Binding-site contacts:
Ligand atom C7 contacts residue ASN257 of chain 3.D at 3.2 Å.
Ligand atom N2 contacts residue ASN257 of chain 3.D at 2.9 Å (h-bond).
Ligand atom C4 contacts residue ASN257 of chain 3.D at 4.2 Å.
Ligand atom C5 contacts residue THR259 of chain 3.D at 4.4 Å.
Ligand atom C5 contacts residue ASN257 of chain 3.D at 3.7 Å.
Ligand atom C1 contacts residue THR259 of chain 3.D at 3.4 Å.
Ligand atom O7 contacts residue ASN257 of chain 3.D at 3.1 Å (h-bond).
Ligand atom C1 contacts residue ASP260 of chain 3.D at 4.2 Å.
Ligand atom C1 contacts residue ASN257 of chain 3.D at 1.4 Å.
Ligand atom C8 contacts residue ASN257 of chain 3.D at 4.3 Å.
Ligand atom C2 contacts residue THR259 of chain 3.D at 4.5 Å.
Ligand atom C3 contacts residue ASN257 of chain 3.D at 3.8 Å.
Ligand atom O6 contacts residue THR259 of chain 3.D at 3.6 Å.
Ligand atom O5 contacts residue ASN257 of chain 3.D at 2.4 Å (h-bond).
Ligand atom O6 contacts residue ASP260 of chain 3.D at 3.8 Å.
Ligand atom O5 contacts residue THR259 of chain 3.D at 4.0 Å.
Ligand atom O5 contacts residue ASP260 of chain 3.D at 3.8 Å.
Ligand atom C2 contacts residue ASN257 of chain 3.D at 2.5 Å.

Sequence of chain 3.D:
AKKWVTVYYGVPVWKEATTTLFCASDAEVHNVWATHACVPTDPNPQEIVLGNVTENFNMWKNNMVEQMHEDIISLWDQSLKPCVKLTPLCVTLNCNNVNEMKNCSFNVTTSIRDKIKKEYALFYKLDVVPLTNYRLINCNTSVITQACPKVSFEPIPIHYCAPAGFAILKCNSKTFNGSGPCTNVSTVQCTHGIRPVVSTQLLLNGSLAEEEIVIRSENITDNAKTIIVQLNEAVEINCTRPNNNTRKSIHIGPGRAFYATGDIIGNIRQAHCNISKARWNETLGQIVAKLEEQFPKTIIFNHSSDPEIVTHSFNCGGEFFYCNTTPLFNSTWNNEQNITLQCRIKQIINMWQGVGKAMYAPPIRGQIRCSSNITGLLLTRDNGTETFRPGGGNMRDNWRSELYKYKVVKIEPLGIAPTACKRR

This small molecule binds to this protein.
Small molecule (SMILES): CC(=O)N[C@@H]1[C@@H](O)[C@H](O)[C@@H](CO)O[C@H]1O